Sequence of chain 1.A:
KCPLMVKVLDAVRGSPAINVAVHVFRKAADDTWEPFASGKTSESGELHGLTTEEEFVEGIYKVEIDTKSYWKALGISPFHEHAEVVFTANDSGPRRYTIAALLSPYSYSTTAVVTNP

Binding-site contacts:
Ligand atom OAG contacts residue SER118 of chain 1.A at 2.3 Å (h-bond).
Ligand atom CAQ contacts residue SER118 of chain 1.A at 3.7 Å.
Ligand atom CAI contacts residue ALA109 of chain 1.A at 4.0 Å (hydrophobic).
Ligand atom CAO contacts residue LYS16 of chain 1.C at 1.5 Å.
Ligand atom CAP contacts residue SER118 of chain 1.C at 3.9 Å.
Ligand atom NAW contacts residue LYS16 of chain 1.A at 3.6 Å.
Ligand atom CAN contacts residue LYS16 of chain 1.C at 3.3 Å.
Ligand atom OAE contacts residue LYS16 of chain 1.C at 2.3 Å (salt-bridge).
Ligand atom CAJ contacts residue THR120 of chain 1.C at 3.8 Å.
Ligand atom CAQ contacts residue LEU111 of chain 1.A at 4.2 Å (hydrophobic).
Ligand atom CAA contacts residue THR119 of chain 1.C at 3.9 Å.
Ligand atom CAL contacts residue LEU18 of chain 1.C at 4.0 Å (hydrophobic).
Ligand atom CAM contacts residue LYS16 of chain 1.A at 3.9 Å.
Ligand atom CAC contacts residue LYS16 of chain 1.A at 3.8 Å.
Ligand atom CAD contacts residue LEU18 of chain 1.A at 4.0 Å (hydrophobic).
Ligand atom CAD contacts residue THR107 of chain 1.C at 3.7 Å.
Ligand atom CAV contacts residue LYS16 of chain 1.A at 3.3 Å.
Ligand atom CAB contacts residue ALA109 of chain 1.A at 3.9 Å (hydrophobic).
Ligand atom CAU contacts residue LYS16 of chain 1.C at 2.7 Å.
Ligand atom CAB contacts residue SER118 of chain 1.A at 3.3 Å.
Ligand atom CAA contacts residue SER118 of chain 1.C at 3.2 Å.
Ligand atom OAG contacts residue LEU111 of chain 1.A at 4.1 Å.
Ligand atom CAK contacts residue THR120 of chain 1.A at 4.1 Å.
Ligand atom CAH contacts residue ALA109 of chain 1.C at 3.7 Å (hydrophobic).
Ligand atom CAQ contacts residue LEU111 of chain 1.C at 4.2 Å (hydrophobic).
Ligand atom CAL contacts residue LYS16 of chain 1.C at 3.7 Å.
Ligand atom CAB contacts residue THR119 of chain 1.A at 3.8 Å.
Ligand atom CAT contacts residue SER118 of chain 1.C at 4.0 Å.
Ligand atom OAG contacts residue SER118 of chain 1.C at 3.5 Å (h-bond).
Ligand atom CAB contacts residue THR120 of chain 1.A at 3.7 Å.
Ligand atom CAA contacts residue LEU111 of chain 1.A at 4.1 Å (hydrophobic).
Ligand atom CAH contacts residue LEU18 of chain 1.C at 4.1 Å (hydrophobic).
Ligand atom CAU contacts residue LYS16 of chain 1.A at 3.7 Å.
Ligand atom CAN contacts residue LYS16 of chain 1.A at 3.1 Å.
Ligand atom CAA contacts residue THR120 of chain 1.C at 4.0 Å.
Ligand atom CAJ contacts residue ALA109 of chain 1.C at 4.0 Å (hydrophobic).
Ligand atom CAB contacts residue LEU111 of chain 1.C at 4.2 Å (hydrophobic).
Ligand atom CAT contacts residue SER118 of chain 1.A at 3.4 Å.
Ligand atom CAT contacts residue LEU111 of chain 1.A at 4.0 Å (hydrophobic).
Ligand atom CAK contacts residue ALA109 of chain 1.A at 4.1 Å (hydrophobic).

Sequence of chain 1.C:
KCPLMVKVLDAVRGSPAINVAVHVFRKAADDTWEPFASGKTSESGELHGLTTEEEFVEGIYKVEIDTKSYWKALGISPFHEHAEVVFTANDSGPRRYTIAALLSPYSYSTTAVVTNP

The protein below binds the small molecule below.
Small molecule (SMILES): Cc1cc(/C=C/c2cc(C(=O)O)cc(N(C)C)c2)cc(C)c1O